Binding-site contacts:
Ligand atom C8 contacts residue ALA233 of chain 1.B at 4.2 Å (hydrophobic).
Ligand atom C7 contacts residue PHE203 of chain 1.B at 4.1 Å (hydrophobic).
Ligand atom O5 contacts residue ASN205 of chain 1.B at 2.1 Å (h-bond).
Ligand atom N2 contacts residue ASN205 of chain 1.B at 3.6 Å.
Ligand atom O6 contacts residue ASN205 of chain 1.B at 4.4 Å.
Ligand atom C3 contacts residue ASN205 of chain 1.B at 4.1 Å.
Ligand atom C8 contacts residue PHE203 of chain 1.B at 3.8 Å (hydrophobic).
Ligand atom C6 contacts residue GLU208 of chain 1.B at 4.2 Å.
Ligand atom C7 contacts residue ASN205 of chain 1.B at 3.8 Å.
Ligand atom C2 contacts residue ASN205 of chain 1.B at 3.0 Å.
Ligand atom C1 contacts residue ASN205 of chain 1.B at 1.6 Å.
Ligand atom C4 contacts residue ASN205 of chain 1.B at 4.2 Å.
Ligand atom C8 contacts residue SER273 of chain 1.B at 3.6 Å.
Ligand atom O5 contacts residue SER207 of chain 1.B at 4.3 Å.
Ligand atom O7 contacts residue ASN205 of chain 1.B at 3.6 Å.
Ligand atom C6 contacts residue ASN205 of chain 1.B at 4.4 Å.
Ligand atom C5 contacts residue ASN205 of chain 1.B at 3.4 Å.
Ligand atom O6 contacts residue GLU208 of chain 1.B at 3.3 Å (salt-bridge).
Ligand atom C6 contacts residue SER207 of chain 1.B at 4.2 Å.
Ligand atom C5 contacts residue GLU208 of chain 1.B at 4.4 Å.
Ligand atom O7 contacts residue PHE203 of chain 1.B at 3.8 Å.
Ligand atom O5 contacts residue GLU208 of chain 1.B at 3.8 Å.
Ligand atom C5 contacts residue SER207 of chain 1.B at 3.9 Å.

Sequence of chain 1.B:
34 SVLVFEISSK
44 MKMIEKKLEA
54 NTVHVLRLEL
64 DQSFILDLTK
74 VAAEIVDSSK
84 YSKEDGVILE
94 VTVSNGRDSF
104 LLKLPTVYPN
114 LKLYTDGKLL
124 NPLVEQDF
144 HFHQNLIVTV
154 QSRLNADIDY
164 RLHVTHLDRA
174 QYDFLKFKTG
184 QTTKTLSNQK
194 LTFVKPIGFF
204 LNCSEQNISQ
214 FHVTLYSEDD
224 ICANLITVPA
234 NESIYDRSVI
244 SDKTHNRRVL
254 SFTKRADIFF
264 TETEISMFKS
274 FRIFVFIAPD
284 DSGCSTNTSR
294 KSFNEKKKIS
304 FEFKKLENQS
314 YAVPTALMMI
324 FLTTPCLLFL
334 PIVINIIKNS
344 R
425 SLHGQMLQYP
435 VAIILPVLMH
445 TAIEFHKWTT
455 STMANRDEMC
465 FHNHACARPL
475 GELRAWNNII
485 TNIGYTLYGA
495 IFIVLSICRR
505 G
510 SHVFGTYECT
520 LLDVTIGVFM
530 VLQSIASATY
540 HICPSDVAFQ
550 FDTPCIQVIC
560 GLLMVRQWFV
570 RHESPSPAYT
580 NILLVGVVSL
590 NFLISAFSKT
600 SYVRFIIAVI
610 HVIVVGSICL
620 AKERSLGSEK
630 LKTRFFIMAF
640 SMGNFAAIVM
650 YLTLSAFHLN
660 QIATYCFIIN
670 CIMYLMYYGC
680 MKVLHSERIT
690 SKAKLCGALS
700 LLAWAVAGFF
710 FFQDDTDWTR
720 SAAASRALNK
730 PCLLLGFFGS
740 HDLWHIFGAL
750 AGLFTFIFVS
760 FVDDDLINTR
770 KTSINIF

The protein below binds the small molecule below.
Small molecule (SMILES): CC(=O)N[C@H]1[C@H](O[C@H]2[C@H](O)[C@@H](NC(C)=O)CO[C@@H]2CO)O[C@H](CO)[C@@H](O)[C@@H]1O